Binding-site contacts:
Ligand atom N7 contacts residue PHE258 of chain 1.B at 3.7 Å.
Ligand atom O2 contacts residue PHE258 of chain 1.B at 3.5 Å.
Ligand atom C6 contacts residue ASP58 of chain 2.B at 4.4 Å.
Ligand atom N9 contacts residue PHE258 of chain 1.B at 3.7 Å.
Ligand atom O6 contacts residue ASP58 of chain 2.B at 4.1 Å.
Ligand atom N7 contacts residue LYS61 of chain 2.B at 3.4 Å (salt-bridge).
Ligand atom C6 contacts residue PHE258 of chain 1.B at 3.5 Å (hydrophobic).
Ligand atom N8 contacts residue LYS61 of chain 2.B at 3.0 Å (salt-bridge).
Ligand atom C5 contacts residue ASP58 of chain 2.B at 3.8 Å.
Ligand atom N8 contacts residue PHE258 of chain 1.B at 4.0 Å.
Ligand atom O2 contacts residue GLU259 of chain 1.B at 3.8 Å.
Ligand atom N9 contacts residue LYS61 of chain 2.B at 4.1 Å.
Ligand atom N8 contacts residue ASP58 of chain 2.B at 3.3 Å (salt-bridge).
Ligand atom N7 contacts residue ASP58 of chain 2.B at 2.6 Å (salt-bridge).
Ligand atom N3 contacts residue PHE258 of chain 1.B at 3.5 Å.
Ligand atom C5 contacts residue PHE258 of chain 1.B at 3.5 Å (hydrophobic).
Ligand atom O6 contacts residue LEU170 of chain 1.B at 3.2 Å.
Ligand atom C4 contacts residue PHE258 of chain 1.B at 3.5 Å (hydrophobic).
Ligand atom C6 contacts residue LEU170 of chain 1.B at 4.2 Å (hydrophobic).
Ligand atom C2 contacts residue PHE258 of chain 1.B at 3.5 Å (hydrophobic).
Ligand atom N1 contacts residue PHE258 of chain 1.B at 3.5 Å.
Ligand atom O6 contacts residue PHE258 of chain 1.B at 3.7 Å.

Sequence of chain 1.B:
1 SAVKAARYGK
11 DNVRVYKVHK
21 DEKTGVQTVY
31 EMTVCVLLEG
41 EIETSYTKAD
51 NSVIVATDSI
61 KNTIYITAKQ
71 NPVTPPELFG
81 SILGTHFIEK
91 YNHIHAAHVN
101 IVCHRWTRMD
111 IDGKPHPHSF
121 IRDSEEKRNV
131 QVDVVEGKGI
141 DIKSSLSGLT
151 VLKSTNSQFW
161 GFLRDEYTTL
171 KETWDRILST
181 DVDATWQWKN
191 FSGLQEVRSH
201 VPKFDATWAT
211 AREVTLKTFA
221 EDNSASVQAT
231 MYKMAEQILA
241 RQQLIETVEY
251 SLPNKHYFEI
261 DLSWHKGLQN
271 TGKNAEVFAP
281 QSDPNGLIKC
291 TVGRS

A protein and the small-molecule ligand that binds it are described below.
Small molecule (SMILES): O=c1[nH]c(=O)c2nn[nH]c2[nH]1

Sequence of chain 2.B:
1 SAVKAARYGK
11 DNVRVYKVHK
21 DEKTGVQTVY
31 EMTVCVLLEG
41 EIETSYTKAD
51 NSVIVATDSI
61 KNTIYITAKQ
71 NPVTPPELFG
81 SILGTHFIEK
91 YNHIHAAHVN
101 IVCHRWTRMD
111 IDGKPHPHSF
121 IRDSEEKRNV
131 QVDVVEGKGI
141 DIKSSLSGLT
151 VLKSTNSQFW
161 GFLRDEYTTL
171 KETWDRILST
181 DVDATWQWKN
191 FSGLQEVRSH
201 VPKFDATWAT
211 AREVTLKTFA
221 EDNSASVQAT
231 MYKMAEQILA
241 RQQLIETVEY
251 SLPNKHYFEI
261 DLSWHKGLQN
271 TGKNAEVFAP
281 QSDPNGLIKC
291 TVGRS